Sequence of chain 1.D:
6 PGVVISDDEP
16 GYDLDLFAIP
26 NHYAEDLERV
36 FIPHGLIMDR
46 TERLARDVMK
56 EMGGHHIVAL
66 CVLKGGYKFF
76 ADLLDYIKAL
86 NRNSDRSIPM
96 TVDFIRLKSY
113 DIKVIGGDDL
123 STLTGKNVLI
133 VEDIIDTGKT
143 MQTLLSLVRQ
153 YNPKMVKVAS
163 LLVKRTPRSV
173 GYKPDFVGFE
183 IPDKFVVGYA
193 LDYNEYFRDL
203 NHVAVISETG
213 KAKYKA

Binding-site contacts:
Ligand atom O21 contacts residue PHE187 of chain 1.D at 3.4 Å.
Ligand atom C12 contacts residue ASP138 of chain 1.D at 3.5 Å.
Ligand atom O30 contacts residue THR142 of chain 1.D at 2.7 Å (h-bond).
Ligand atom O30 contacts residue LYS141 of chain 1.D at 3.5 Å (salt-bridge).
Ligand atom P02 contacts residue MG1 of chain 1.P at 3.4 Å.
Ligand atom N19 contacts residue VAL188 of chain 1.D at 3.1 Å (h-bond).
Ligand atom O03 contacts residue ARG200 of chain 1.D at 3.4 Å (salt-bridge).
Ligand atom O31 contacts residue GLY140 of chain 1.D at 2.5 Å (h-bond).
Ligand atom C16 contacts residue PHE187 of chain 1.D at 3.5 Å (hydrophobic).
Ligand atom C18 contacts residue VAL188 of chain 1.D at 3.3 Å (hydrophobic).
Ligand atom O21 contacts residue LYS166 of chain 1.D at 2.7 Å (salt-bridge).
Ligand atom C15 contacts residue LYS166 of chain 1.D at 3.5 Å.
Ligand atom N08 contacts residue MG1 of chain 1.P at 3.3 Å.
Ligand atom O31 contacts residue LYS141 of chain 1.D at 3.6 Å (salt-bridge).
Ligand atom C27 contacts residue THR142 of chain 1.D at 3.5 Å.
Ligand atom O32 contacts residue MG1 of chain 1.P at 2.0 Å.
Ligand atom C18 contacts residue PHE187 of chain 1.D at 3.5 Å (hydrophobic).
Ligand atom O29 contacts residue THR139 of chain 1.D at 2.9 Å (h-bond).
Ligand atom N19 contacts residue ASP194 of chain 1.D at 2.8 Å (salt-bridge).
Ligand atom O31 contacts residue ASP138 of chain 1.D at 3.1 Å (salt-bridge).
Ligand atom O01 contacts residue LYS69 of chain 1.D at 3.2 Å (salt-bridge).
Ligand atom N17 contacts residue PHE187 of chain 1.D at 3.6 Å.
Ligand atom O21 contacts residue LYS186 of chain 1.D at 3.1 Å (salt-bridge).
Ligand atom C09 contacts residue MG1 of chain 1.P at 3.5 Å.
Ligand atom C16 contacts residue LYS166 of chain 1.D at 3.5 Å.
Ligand atom O04 contacts residue LYS69 of chain 1.D at 3.4 Å (salt-bridge).
Ligand atom P28 contacts residue THR139 of chain 1.D at 3.4 Å.
Ligand atom N19 contacts residue LEU193 of chain 1.D at 3.5 Å.
Ligand atom O03 contacts residue ASP194 of chain 1.D at 2.8 Å (salt-bridge).
Ligand atom N17 contacts residue VAL188 of chain 1.D at 2.6 Å (h-bond).
Ligand atom C07 contacts residue MG1 of chain 1.P at 2.6 Å.
Ligand atom O01 contacts residue GLY70 of chain 1.D at 2.9 Å (h-bond).
Ligand atom C15 contacts residue PHE187 of chain 1.D at 3.6 Å (hydrophobic).
Ligand atom O21 contacts residue VAL188 of chain 1.D at 3.1 Å (h-bond).
Ligand atom N13 contacts residue LYS166 of chain 1.D at 2.9 Å (salt-bridge).
Ligand atom O30 contacts residue THR139 of chain 1.D at 3.2 Å (h-bond).
Ligand atom O03 contacts residue MG1 of chain 1.P at 2.1 Å.
Ligand atom O29 contacts residue ASP138 of chain 1.D at 2.9 Å.
Ligand atom O31 contacts residue THR139 of chain 1.D at 3.2 Å (h-bond).
Ligand atom O04 contacts residue ARG200 of chain 1.D at 3.4 Å (salt-bridge).

A small-molecule ligand and the protein it binds are described below.
Small molecule (SMILES): Nc1nc2c(ncn2[C@@H]2C[C@@H](COCCP(=O)(O)O)N(C(=O)CCP(=O)(O)O)C2)c(=O)[nH]1